A protein and the small-molecule ligand that binds it are described below.
Small molecule (SMILES): CCCCCCCCO[C@@H]1O[C@H](CO)[C@H](O)[C@H](O)[C@H]1O[C@@H]1O[C@@H](C)[C@@H](O)[C@@H](O)[C@@H]1O

Sequence of chain 1.A:
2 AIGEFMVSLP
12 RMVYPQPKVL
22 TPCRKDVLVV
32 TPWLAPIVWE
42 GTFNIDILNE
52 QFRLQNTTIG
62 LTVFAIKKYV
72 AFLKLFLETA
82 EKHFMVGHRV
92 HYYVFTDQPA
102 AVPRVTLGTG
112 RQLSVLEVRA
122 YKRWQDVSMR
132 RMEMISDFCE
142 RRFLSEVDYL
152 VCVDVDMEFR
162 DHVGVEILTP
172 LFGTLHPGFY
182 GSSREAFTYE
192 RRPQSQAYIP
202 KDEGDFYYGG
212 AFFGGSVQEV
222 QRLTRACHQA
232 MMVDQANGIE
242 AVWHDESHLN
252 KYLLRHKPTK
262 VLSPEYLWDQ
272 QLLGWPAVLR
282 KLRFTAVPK

Binding-site contacts:
Ligand atom C5A contacts residue GLU247 of chain 1.A at 4.1 Å.
Ligand atom O6 contacts residue PHE180 of chain 1.A at 3.4 Å.
Ligand atom C4 contacts residue LEU273 of chain 1.A at 3.9 Å (hydrophobic).
Ligand atom C3 contacts residue WS31 of chain 1.D at 3.4 Å.
Ligand atom C5A contacts residue HIS177 of chain 1.A at 4.0 Å.
Ligand atom C2A contacts residue HIS177 of chain 1.A at 3.8 Å.
Ligand atom O3 contacts residue WS31 of chain 1.D at 2.4 Å (h-bond).
Ligand atom C4A contacts residue HIS177 of chain 1.A at 3.9 Å.
Ligand atom C6 contacts residue PRO178 of chain 1.A at 4.0 Å (hydrophobic).
Ligand atom C5A contacts residue TRP244 of chain 1.A at 3.8 Å (hydrophobic).
Ligand atom C4A contacts residue TRP244 of chain 1.A at 3.6 Å (hydrophobic).
Ligand atom O4A contacts residue GLU247 of chain 1.A at 2.6 Å (salt-bridge).
Ligand atom O4A contacts residue HIS177 of chain 1.A at 2.9 Å (h-bond).
Ligand atom O6 contacts residue THR189 of chain 1.A at 2.7 Å (h-bond).
Ligand atom O2 contacts residue WS31 of chain 1.D at 3.2 Å (h-bond).
Ligand atom C2B contacts residue GLY179 of chain 1.A at 4.0 Å.
Ligand atom C6A contacts residue GLU247 of chain 1.A at 3.5 Å.
Ligand atom C6A contacts residue TRP244 of chain 1.A at 3.5 Å (hydrophobic).
Ligand atom O5A contacts residue HIS177 of chain 1.A at 3.2 Å (h-bond).
Ligand atom O5A contacts residue PHE180 of chain 1.A at 3.8 Å.
Ligand atom C6A contacts residue PHE180 of chain 1.A at 4.0 Å (hydrophobic).
Ligand atom C6A contacts residue THR189 of chain 1.A at 3.4 Å.
Ligand atom C4A contacts residue GLU247 of chain 1.A at 3.5 Å.
Ligand atom C3B contacts residue LEU273 of chain 1.A at 3.9 Å (hydrophobic).
Ligand atom C3A contacts residue TRP244 of chain 1.A at 3.9 Å (hydrophobic).
Ligand atom C6A contacts residue TYR208 of chain 1.A at 3.8 Å (hydrophobic).
Ligand atom C6 contacts residue ASP270 of chain 1.A at 3.8 Å.
Ligand atom O1 contacts residue HIS177 of chain 1.A at 3.5 Å.
Ligand atom C6 contacts residue LEU273 of chain 1.A at 4.1 Å (hydrophobic).
Ligand atom C4 contacts residue ASP270 of chain 1.A at 3.2 Å.
Ligand atom C4B contacts residue GLY179 of chain 1.A at 3.9 Å.
Ligand atom O4 contacts residue ALA287 of chain 1.A at 3.9 Å.
Ligand atom O4 contacts residue ASP270 of chain 1.A at 2.6 Å (salt-bridge).
Ligand atom C2B contacts residue LEU273 of chain 1.A at 3.9 Å (hydrophobic).
Ligand atom C19 contacts residue GLY179 of chain 1.A at 4.0 Å.
Ligand atom O4 contacts residue WS31 of chain 1.D at 3.7 Å.
Ligand atom O6 contacts residue TRP244 of chain 1.A at 3.4 Å (h-bond).
Ligand atom O3 contacts residue ASP270 of chain 1.A at 4.0 Å.
Ligand atom C2 contacts residue WS31 of chain 1.D at 3.5 Å.
Ligand atom C1A contacts residue HIS177 of chain 1.A at 3.9 Å.